The protein below binds the small molecule below.
Small molecule (SMILES): Nc1nc2c(ncn2[C@@H]2CN(C(=O)CCP(=O)(O)O)C[C@H]2OC[C@@H](O)P(=O)(O)O)c(=O)[nH]1

Binding-site contacts:
Ligand atom OAD contacts residue LEU134 of chain 1.C at 2.8 Å (h-bond).
Ligand atom CAN contacts residue MG1 of chain 1.J at 2.6 Å.
Ligand atom OAT contacts residue MG1 of chain 1.J at 3.7 Å.
Ligand atom OAJ contacts residue GLY72 of chain 1.C at 2.8 Å (h-bond).
Ligand atom O6 contacts residue VAL181 of chain 1.C at 3.2 Å (h-bond).
Ligand atom PBF contacts residue MG1 of chain 1.J at 3.5 Å.
Ligand atom OAG contacts residue LEU136 of chain 1.C at 3.7 Å.
Ligand atom N3 contacts residue MG1 of chain 1.J at 3.6 Å.
Ligand atom OAE contacts residue ARG193 of chain 1.C at 3.1 Å (salt-bridge).
Ligand atom OAI contacts residue MG1 of chain 1.J at 2.4 Å.
Ligand atom N2 contacts residue VAL181 of chain 1.C at 3.3 Å (h-bond).
Ligand atom OAE contacts residue LYS71 of chain 1.C at 3.5 Å (salt-bridge).
Ligand atom OAD contacts residue THR135 of chain 1.C at 3.6 Å (h-bond).
Ligand atom PBF contacts residue ARG193 of chain 1.C at 3.5 Å.
Ligand atom OAH contacts residue ASP131 of chain 1.C at 2.9 Å (salt-bridge).
Ligand atom OAH contacts residue SER132 of chain 1.C at 3.5 Å (h-bond).
Ligand atom OAD contacts residue SER132 of chain 1.C at 2.1 Å (h-bond).
Ligand atom O6 contacts residue LYS159 of chain 1.C at 3.3 Å (salt-bridge).
Ligand atom N1 contacts residue VAL181 of chain 1.C at 2.3 Å (h-bond).
Ligand atom C6 contacts residue VAL181 of chain 1.C at 3.3 Å (hydrophobic).
Ligand atom N2 contacts residue ASP187 of chain 1.C at 2.5 Å (salt-bridge).
Ligand atom OAD contacts residue GLY133 of chain 1.C at 2.4 Å (h-bond).
Ligand atom C2 contacts residue PHE180 of chain 1.C at 3.6 Å (hydrophobic).
Ligand atom CAZ contacts residue MG1 of chain 1.J at 3.5 Å.
Ligand atom PBE contacts residue SER132 of chain 1.C at 3.4 Å.
Ligand atom OAH contacts residue VAL130 of chain 1.C at 3.3 Å.
Ligand atom C2 contacts residue VAL181 of chain 1.C at 3.2 Å (hydrophobic).
Ligand atom CAM contacts residue SER132 of chain 1.C at 3.6 Å.
Ligand atom OAH contacts residue GLY133 of chain 1.C at 2.9 Å (h-bond).
Ligand atom O6 contacts residue ASP179 of chain 1.C at 3.7 Å.
Ligand atom N2 contacts residue LEU186 of chain 1.C at 3.5 Å.
Ligand atom N2 contacts residue PHE180 of chain 1.C at 3.6 Å.
Ligand atom C2 contacts residue ASP187 of chain 1.C at 3.7 Å.
Ligand atom OAI contacts residue ARG193 of chain 1.C at 2.8 Å (salt-bridge).
Ligand atom PBE contacts residue THR135 of chain 1.C at 3.6 Å.
Ligand atom OAJ contacts residue LYS71 of chain 1.C at 3.2 Å (salt-bridge).
Ligand atom CAM contacts residue ASP131 of chain 1.C at 3.6 Å.
Ligand atom PBE contacts residue GLY133 of chain 1.C at 3.2 Å.
Ligand atom OAI contacts residue ASP187 of chain 1.C at 3.0 Å (salt-bridge).
Ligand atom OAG contacts residue THR135 of chain 1.C at 2.1 Å (h-bond).

Sequence of chain 1.C:
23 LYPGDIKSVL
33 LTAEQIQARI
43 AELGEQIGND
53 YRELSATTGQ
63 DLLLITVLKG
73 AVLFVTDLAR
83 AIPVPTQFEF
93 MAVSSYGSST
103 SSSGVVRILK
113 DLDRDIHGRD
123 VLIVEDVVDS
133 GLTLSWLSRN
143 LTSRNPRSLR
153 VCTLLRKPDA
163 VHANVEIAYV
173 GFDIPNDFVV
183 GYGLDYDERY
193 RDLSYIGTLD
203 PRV